This small molecule binds to this protein.
Small molecule (SMILES): C[n+]1cn([C@@H]2O[C@H](CO[P](=O)(O)OP(=O)(O)O)[C@@H](O)[C@H]2O)c2nc(N)[nH]c(=O)c21

Sequence of chain 1.A:
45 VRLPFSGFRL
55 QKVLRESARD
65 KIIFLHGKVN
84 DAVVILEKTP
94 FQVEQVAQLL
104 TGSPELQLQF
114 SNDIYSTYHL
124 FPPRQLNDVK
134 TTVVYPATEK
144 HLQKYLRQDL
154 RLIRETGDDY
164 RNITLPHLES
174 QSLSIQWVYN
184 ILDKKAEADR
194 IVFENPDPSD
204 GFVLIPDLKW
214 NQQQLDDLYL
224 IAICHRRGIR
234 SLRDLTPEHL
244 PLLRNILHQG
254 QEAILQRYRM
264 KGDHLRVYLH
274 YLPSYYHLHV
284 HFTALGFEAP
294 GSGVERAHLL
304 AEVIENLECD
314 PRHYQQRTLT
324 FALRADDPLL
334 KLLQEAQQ

Binding-site contacts:
Ligand atom C4' contacts residue ASP210 of chain 1.B at 3.5 Å.
Ligand atom C3' contacts residue PO41 of chain 1.G at 3.4 Å.
Ligand atom C6 contacts residue TRP180 of chain 1.B at 3.2 Å (hydrophobic).
Ligand atom O3B contacts residue PO41 of chain 1.G at 2.4 Å (h-bond).
Ligand atom O3A contacts residue SER277 of chain 1.B at 3.4 Å (h-bond).
Ligand atom O2A contacts residue HIS273 of chain 1.B at 2.7 Å (h-bond).
Ligand atom O2B contacts residue SER277 of chain 1.B at 3.3 Å (h-bond).
Ligand atom O2' contacts residue ASP210 of chain 1.B at 2.2 Å (salt-bridge).
Ligand atom O2' contacts residue LYS212 of chain 1.B at 3.4 Å.
Ligand atom C2' contacts residue ASP210 of chain 1.B at 3.3 Å.
Ligand atom C5 contacts residue TRP180 of chain 1.B at 3.3 Å (hydrophobic).
Ligand atom C2' contacts residue PO41 of chain 1.G at 3.3 Å.
Ligand atom N3 contacts residue LEU211 of chain 1.B at 3.3 Å (h-bond).
Ligand atom O1B contacts residue HIS273 of chain 1.B at 3.2 Å.
Ligand atom PA contacts residue HIS273 of chain 1.B at 3.2 Å.
Ligand atom O2B contacts residue ARG299 of chain 1.B at 3.4 Å (salt-bridge).
Ligand atom O1A contacts residue TYR278 of chain 1.B at 3.2 Å (h-bond).
Ligand atom O1B contacts residue LYS212 of chain 1.B at 2.5 Å (salt-bridge).
Ligand atom N2 contacts residue GLU190 of chain 1.B at 3.2 Å (salt-bridge).
Ligand atom C1' contacts residue ASP210 of chain 1.B at 3.1 Å.
Ligand atom O1A contacts residue PRO276 of chain 1.B at 3.4 Å.
Ligand atom O1A contacts residue SER277 of chain 1.B at 2.9 Å (h-bond).
Ligand atom O2A contacts residue HIS284 of chain 1.B at 2.8 Å (h-bond).
Ligand atom O3A contacts residue ARG299 of chain 1.B at 3.3 Å (salt-bridge).
Ligand atom C4 contacts residue TRP180 of chain 1.B at 3.4 Å (hydrophobic).
Ligand atom N1 contacts residue GLU190 of chain 1.B at 2.8 Å (salt-bridge).
Ligand atom CM7 contacts residue TYR118 of chain 1.A at 3.3 Å (hydrophobic).
Ligand atom O3A contacts residue HIS273 of chain 1.B at 2.8 Å (h-bond).
Ligand atom O5' contacts residue HIS284 of chain 1.B at 3.1 Å.
Ligand atom O1A contacts residue HIS282 of chain 1.B at 3.0 Å (h-bond).
Ligand atom PA contacts residue HIS282 of chain 1.B at 3.4 Å.
Ligand atom PB contacts residue SER277 of chain 1.B at 3.5 Å.
Ligand atom C8 contacts residue PO41 of chain 1.G at 3.2 Å.
Ligand atom O3' contacts residue ASP210 of chain 1.B at 3.0 Å (salt-bridge).
Ligand atom O3B contacts residue SER277 of chain 1.B at 3.2 Å (h-bond).
Ligand atom O4' contacts residue ASP210 of chain 1.B at 3.3 Å (salt-bridge).
Ligand atom O3' contacts residue LYS212 of chain 1.B at 2.6 Å (salt-bridge).
Ligand atom C5' contacts residue HIS282 of chain 1.B at 3.2 Å.
Ligand atom N2 contacts residue PRO209 of chain 1.B at 2.9 Å (h-bond).
Ligand atom O5' contacts residue HIS282 of chain 1.B at 3.0 Å (h-bond).

Sequence of chain 1.B:
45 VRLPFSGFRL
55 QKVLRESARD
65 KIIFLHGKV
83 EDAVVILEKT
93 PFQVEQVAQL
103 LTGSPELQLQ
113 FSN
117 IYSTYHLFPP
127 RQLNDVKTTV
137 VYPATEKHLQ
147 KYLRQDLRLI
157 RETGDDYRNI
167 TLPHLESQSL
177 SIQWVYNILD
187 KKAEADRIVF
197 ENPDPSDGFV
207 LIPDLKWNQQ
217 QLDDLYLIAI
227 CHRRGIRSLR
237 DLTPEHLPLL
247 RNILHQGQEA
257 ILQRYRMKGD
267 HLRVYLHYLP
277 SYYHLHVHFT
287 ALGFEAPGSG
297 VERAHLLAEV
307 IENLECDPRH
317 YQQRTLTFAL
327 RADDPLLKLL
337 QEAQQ